Binding-site contacts:
Ligand atom C8 contacts residue CYS136 of chain 1.A at 3.8 Å (hydrophobic).
Ligand atom N24 contacts residue GLU103 of chain 1.A at 3.7 Å.
Ligand atom C1 contacts residue LEU58 of chain 1.A at 3.7 Å (hydrophobic).
Ligand atom C36 contacts residue MET107 of chain 1.A at 3.7 Å (hydrophobic).
Ligand atom F42 contacts residue ARG19 of chain 1.A at 3.8 Å.
Ligand atom C26 contacts residue ASP220 of chain 1.A at 3.7 Å.
Ligand atom C16 contacts residue ASP220 of chain 1.A at 3.7 Å.
Ligand atom CL1 contacts residue LEU58 of chain 1.A at 3.7 Å.
Ligand atom C40 contacts residue GLU103 of chain 1.A at 3.6 Å.
Ligand atom C2 contacts residue CYS136 of chain 1.A at 3.2 Å (hydrophobic).
Ligand atom N18 contacts residue ASP220 of chain 1.A at 3.1 Å (salt-bridge).
Ligand atom F43 contacts residue TRP20 of chain 1.A at 2.7 Å.
Ligand atom C32 contacts residue GLU103 of chain 1.A at 3.1 Å.
Ligand atom C30 contacts residue GLU134 of chain 1.A at 3.6 Å.
Ligand atom N4 contacts residue CYS136 of chain 1.A at 2.8 Å (h-bond).
Ligand atom N34 contacts residue GLU103 of chain 1.A at 3.2 Å (salt-bridge).
Ligand atom C36 contacts residue TRP20 of chain 1.A at 3.4 Å (hydrophobic).
Ligand atom F41 contacts residue GLU103 of chain 1.A at 3.0 Å.
Ligand atom C29 contacts residue GLU103 of chain 1.A at 3.8 Å.
Ligand atom C29 contacts residue TRP20 of chain 1.A at 3.6 Å (hydrophobic).
Ligand atom C38 contacts residue TRP20 of chain 1.A at 3.4 Å (hydrophobic).
Ligand atom C5 contacts residue LEU209 of chain 1.A at 3.6 Å (hydrophobic).
Ligand atom N18 contacts residue GLY219 of chain 1.A at 3.7 Å.
Ligand atom C38 contacts residue MET107 of chain 1.A at 3.5 Å (hydrophobic).
Ligand atom C32 contacts residue ASP220 of chain 1.A at 3.3 Å.
Ligand atom C7 contacts residue LEU209 of chain 1.A at 3.7 Å (hydrophobic).
Ligand atom C19 contacts residue ASP220 of chain 1.A at 3.6 Å.
Ligand atom C8 contacts residue GLU134 of chain 1.A at 3.8 Å.
Ligand atom N9 contacts residue ALA84 of chain 1.A at 3.4 Å.
Ligand atom C2 contacts residue LEU58 of chain 1.A at 3.7 Å (hydrophobic).
Ligand atom C30 contacts residue THR133 of chain 1.A at 3.8 Å.
Ligand atom N18 contacts residue VAL117 of chain 1.A at 3.8 Å.
Ligand atom F41 contacts residue ILE106 of chain 1.A at 3.6 Å.
Ligand atom N4 contacts residue TYR135 of chain 1.A at 3.8 Å.
Ligand atom C30 contacts residue ALA84 of chain 1.A at 3.7 Å (hydrophobic).
Ligand atom C1 contacts residue LEU209 of chain 1.A at 3.8 Å (hydrophobic).
Ligand atom C35 contacts residue GLU103 of chain 1.A at 3.4 Å.
Ligand atom F42 contacts residue GLU103 of chain 1.A at 3.5 Å.
Ligand atom C8 contacts residue ALA84 of chain 1.A at 3.7 Å (hydrophobic).
Ligand atom N9 contacts residue GLU134 of chain 1.A at 2.7 Å (salt-bridge).

This protein binds this small molecule.
Small molecule (SMILES): FC(F)(F)c1ccc(CNc2ccc(Cc3c[nH]c4ncc(Cl)cc34)cn2)cn1

Sequence of chain 1.A:
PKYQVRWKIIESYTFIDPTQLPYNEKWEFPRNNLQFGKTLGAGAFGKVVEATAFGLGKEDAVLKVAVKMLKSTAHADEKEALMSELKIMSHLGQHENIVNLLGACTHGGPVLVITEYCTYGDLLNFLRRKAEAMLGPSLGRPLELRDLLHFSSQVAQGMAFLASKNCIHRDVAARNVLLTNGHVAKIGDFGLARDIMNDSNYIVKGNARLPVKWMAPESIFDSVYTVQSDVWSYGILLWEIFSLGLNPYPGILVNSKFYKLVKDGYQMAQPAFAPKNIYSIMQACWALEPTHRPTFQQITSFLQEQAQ